Sequence of chain 1.A:
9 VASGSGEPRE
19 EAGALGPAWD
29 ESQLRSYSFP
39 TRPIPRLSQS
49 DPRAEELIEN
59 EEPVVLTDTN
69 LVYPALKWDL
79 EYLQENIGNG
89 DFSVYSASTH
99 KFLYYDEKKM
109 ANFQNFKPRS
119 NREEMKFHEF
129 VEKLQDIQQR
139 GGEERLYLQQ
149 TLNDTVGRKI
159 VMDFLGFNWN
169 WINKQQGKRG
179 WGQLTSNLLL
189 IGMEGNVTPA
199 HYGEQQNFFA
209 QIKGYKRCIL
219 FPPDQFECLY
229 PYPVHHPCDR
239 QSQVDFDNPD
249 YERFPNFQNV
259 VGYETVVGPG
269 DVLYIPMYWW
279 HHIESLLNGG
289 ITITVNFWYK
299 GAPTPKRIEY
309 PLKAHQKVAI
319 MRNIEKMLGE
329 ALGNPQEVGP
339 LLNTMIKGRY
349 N

A protein and the small-molecule ligand that binds it are described below.
Small molecule (SMILES): CC[C@H](C)[C@H](NC(=O)[C@@H]1CCCN1C(=O)[C@H](C)NC(=O)[C@H](CC(N)=O)NC(=O)[C@@H](NC(=O)[C@H](CCC(=O)O)NC(=O)[C@H](CS)NC(=O)[C@H](CC(=O)O)NC(=O)[C@H](Cc1ccc(O)cc1)NC(=O)[C@H](CO)NC(=O)[C@@H](NC(=O)[C@H](CC(C)C)NC(=O)[C@H](C)N)[C@@H](C)O)C(C)C)C(=O)O

Binding-site contacts:
Ligand atom O contacts residue TYR102 of chain 1.A at 3.5 Å.
Ligand atom ND2 contacts residue TYR102 of chain 1.A at 3.1 Å.
Ligand atom CE1 contacts residue THR302 of chain 1.A at 3.4 Å.
Ligand atom OD1 contacts residue ARG238 of chain 1.A at 2.9 Å (salt-bridge).
Ligand atom N contacts residue GLU202 of chain 1.A at 3.5 Å (salt-bridge).
Ligand atom CG contacts residue GLU202 of chain 1.A at 3.6 Å.
Ligand atom O contacts residue ALA317 of chain 1.A at 3.6 Å (h-bond).
Ligand atom CG contacts residue HIS199 of chain 1.A at 3.4 Å.
Ligand atom N contacts residue TYR102 of chain 1.A at 3.4 Å (h-bond).
Ligand atom O contacts residue ILE318 of chain 1.A at 3.4 Å.
Ligand atom O contacts residue GLU202 of chain 1.A at 3.5 Å.
Ligand atom N contacts residue GLU202 of chain 1.A at 3.0 Å (salt-bridge).
Ligand atom CB contacts residue TYR276 of chain 1.A at 3.0 Å (hydrophobic).
Ligand atom ND2 contacts residue GLN239 of chain 1.A at 3.0 Å (h-bond).
Ligand atom O contacts residue GLN203 of chain 1.A at 2.9 Å (h-bond).
Ligand atom OH contacts residue ALA300 of chain 1.A at 2.6 Å (h-bond).
Ligand atom C contacts residue ARG238 of chain 1.A at 3.0 Å.
Ligand atom O contacts residue ASN321 of chain 1.A at 2.8 Å (h-bond).
Ligand atom C contacts residue TYR102 of chain 1.A at 3.4 Å (hydrophobic).
Ligand atom CA contacts residue GLU202 of chain 1.A at 3.6 Å.
Ligand atom N contacts residue GLU202 of chain 1.A at 3.0 Å (salt-bridge).
Ligand atom CG contacts residue TYR102 of chain 1.A at 3.5 Å (hydrophobic).
Ligand atom OD1 contacts residue TYR102 of chain 1.A at 3.5 Å.
Ligand atom CB contacts residue TRP296 of chain 1.A at 3.5 Å (hydrophobic).
Ligand atom OD1 contacts residue HIS199 of chain 1.A at 3.4 Å.
Ligand atom ND2 contacts residue HIS199 of chain 1.A at 3.2 Å (h-bond).
Ligand atom C contacts residue TYR102 of chain 1.A at 3.6 Å (hydrophobic).
Ligand atom CB contacts residue GLU202 of chain 1.A at 3.5 Å.
Ligand atom N contacts residue ARG238 of chain 1.A at 3.5 Å (salt-bridge).
Ligand atom O contacts residue ASN321 of chain 1.A at 2.6 Å (h-bond).
Ligand atom OG contacts residue ASN321 of chain 1.A at 3.4 Å (h-bond).
Ligand atom OD1 contacts residue GLN239 of chain 1.A at 2.9 Å (h-bond).
Ligand atom C contacts residue ASN321 of chain 1.A at 3.3 Å.
Ligand atom O contacts residue ARG238 of chain 1.A at 2.8 Å (salt-bridge).
Ligand atom CB contacts residue GLU202 of chain 1.A at 3.4 Å.
Ligand atom O contacts residue GLU202 of chain 1.A at 2.9 Å (salt-bridge).
Ligand atom CD1 contacts residue THR302 of chain 1.A at 3.5 Å.
Ligand atom CG contacts residue TYR276 of chain 1.A at 3.4 Å (hydrophobic).
Ligand atom OH contacts residue GLY299 of chain 1.A at 3.0 Å.
Ligand atom CA contacts residue ARG238 of chain 1.A at 3.5 Å.